A protein and the small-molecule ligand that binds it are described below.
Small molecule (SMILES): Nc1ncnc2c1ncn2[C@H]1C[C@H](O[P](=O)(O)OC[C@H]2O[C@@H](n3cnc4c(N)ncnc43)C[C@@H]2O[P](=O)(O)OC[C@H]2O[C@@H](n3cnc4c(N)ncnc43)C[C@@H]2O)[C@@H](COP(=O)=O)O1

Binding-site contacts:
Ligand atom C5' contacts residue SER10 of chain 2.G at 3.6 Å.
Ligand atom C2 contacts residue ARG130 of chain 2.G at 3.7 Å.
Ligand atom P contacts residue ARG68 of chain 2.G at 3.7 Å.
Ligand atom P contacts residue SER10 of chain 2.G at 1.6 Å.
Ligand atom O5' contacts residue SER10 of chain 2.G at 2.6 Å (h-bond).
Ligand atom C1' contacts residue ARG130 of chain 2.G at 3.2 Å.
Ligand atom OP2 contacts residue ARG8 of chain 2.G at 3.5 Å (salt-bridge).
Ligand atom OP1 contacts residue ARG68 of chain 2.G at 3.3 Å (salt-bridge).
Ligand atom C2' contacts residue ARG130 of chain 2.G at 3.7 Å.
Ligand atom OP1 contacts residue SER10 of chain 2.G at 2.5 Å (h-bond).
Ligand atom OP2 contacts residue ARG68 of chain 2.G at 3.9 Å.
Ligand atom C8 contacts residue SER10 of chain 2.G at 3.9 Å.
Ligand atom O4' contacts residue ARG130 of chain 2.G at 2.9 Å (salt-bridge).
Ligand atom N3 contacts residue ARG130 of chain 2.G at 2.8 Å (salt-bridge).
Ligand atom N9 contacts residue ARG130 of chain 2.G at 3.8 Å.
Ligand atom C3' contacts residue ARG130 of chain 2.G at 3.4 Å.
Ligand atom O3' contacts residue ARG130 of chain 2.G at 2.7 Å (salt-bridge).
Ligand atom C4' contacts residue ARG130 of chain 2.G at 3.2 Å.
Ligand atom C4 contacts residue ARG130 of chain 2.G at 3.6 Å.
Ligand atom N7 contacts residue SER10 of chain 2.G at 4.5 Å.
Ligand atom OP2 contacts residue SER10 of chain 2.G at 2.5 Å (h-bond).

Sequence of chain 2.G:
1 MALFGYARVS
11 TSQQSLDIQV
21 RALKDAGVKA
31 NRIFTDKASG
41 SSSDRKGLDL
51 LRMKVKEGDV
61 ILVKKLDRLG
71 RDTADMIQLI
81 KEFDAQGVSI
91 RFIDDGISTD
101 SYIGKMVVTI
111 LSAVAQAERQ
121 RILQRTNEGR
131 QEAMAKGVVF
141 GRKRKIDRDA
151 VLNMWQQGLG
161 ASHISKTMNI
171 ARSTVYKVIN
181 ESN